Sequence of chain 1.L:
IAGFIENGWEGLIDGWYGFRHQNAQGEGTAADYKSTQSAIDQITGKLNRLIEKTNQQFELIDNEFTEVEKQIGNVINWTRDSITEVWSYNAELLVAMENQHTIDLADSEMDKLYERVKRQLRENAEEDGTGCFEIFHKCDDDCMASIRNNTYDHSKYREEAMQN

Sequence of chain 1.K:
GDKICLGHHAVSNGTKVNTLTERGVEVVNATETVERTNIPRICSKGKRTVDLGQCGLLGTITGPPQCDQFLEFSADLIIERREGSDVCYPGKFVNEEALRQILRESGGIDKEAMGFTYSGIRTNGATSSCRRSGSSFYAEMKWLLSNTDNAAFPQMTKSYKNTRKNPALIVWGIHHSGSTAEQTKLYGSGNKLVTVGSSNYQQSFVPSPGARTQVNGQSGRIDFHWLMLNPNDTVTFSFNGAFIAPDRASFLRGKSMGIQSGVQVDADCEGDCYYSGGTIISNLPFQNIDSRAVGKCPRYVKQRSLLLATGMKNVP

Binding-site contacts:
Ligand atom C3 contacts residue ASN82 of chain 1.L at 3.9 Å.
Ligand atom C2 contacts residue ASN82 of chain 1.L at 2.5 Å.
Ligand atom C5 contacts residue ASN82 of chain 1.L at 3.7 Å.
Ligand atom C8 contacts residue LYS75 of chain 1.L at 3.9 Å.
Ligand atom C7 contacts residue ASN82 of chain 1.L at 3.5 Å.
Ligand atom O5 contacts residue ASN82 of chain 1.L at 2.4 Å (h-bond).
Ligand atom N2 contacts residue ASN82 of chain 1.L at 3.0 Å (h-bond).
Ligand atom O7 contacts residue ASN82 of chain 1.L at 3.7 Å.
Ligand atom C4 contacts residue ASN82 of chain 1.L at 4.3 Å.
Ligand atom C7 contacts residue GLU72 of chain 1.L at 4.2 Å.
Ligand atom C8 contacts residue GLU72 of chain 1.L at 3.6 Å.
Ligand atom C1 contacts residue ASN82 of chain 1.L at 1.5 Å.
Ligand atom C7 contacts residue ASN79 of chain 1.L at 3.3 Å.
Ligand atom C8 contacts residue ASN79 of chain 1.L at 2.9 Å.
Ligand atom O6 contacts residue ARG295 of chain 1.K at 4.3 Å.
Ligand atom N2 contacts residue GLU72 of chain 1.L at 3.9 Å.
Ligand atom C8 contacts residue GLY78 of chain 1.L at 4.2 Å.
Ligand atom O3 contacts residue GLU72 of chain 1.L at 3.8 Å.
Ligand atom O7 contacts residue ASN79 of chain 1.L at 3.1 Å (h-bond).

The protein below binds the small molecule below.
Small molecule (SMILES): CC(=O)N[C@@H]1[C@@H](O)[C@H](O)[C@@H](CO)O[C@H]1O